Sequence of chain 1.A:
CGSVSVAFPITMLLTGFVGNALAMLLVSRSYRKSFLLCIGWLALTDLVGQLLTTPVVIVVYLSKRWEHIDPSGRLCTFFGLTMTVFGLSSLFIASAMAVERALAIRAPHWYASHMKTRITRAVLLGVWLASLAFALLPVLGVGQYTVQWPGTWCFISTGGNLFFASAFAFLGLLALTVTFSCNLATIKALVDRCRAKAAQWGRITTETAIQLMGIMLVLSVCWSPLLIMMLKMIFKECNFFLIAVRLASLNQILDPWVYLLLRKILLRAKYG

A small-molecule ligand and the protein it binds are described below.
Small molecule (SMILES): CCCCC[C@H](O)/C=C/[C@H]1[C@H](O)CC(=O)[C@@H]1C/C=C\CCCC(=O)O

Binding-site contacts:
Ligand atom C5 contacts residue VAL294 of chain 1.A at 3.9 Å (hydrophobic).
Ligand atom O2 contacts residue ARG295 of chain 1.A at 2.8 Å (salt-bridge).
Ligand atom C19 contacts residue MET99 of chain 1.A at 3.7 Å (hydrophobic).
Ligand atom C16 contacts residue GLN301 of chain 1.A at 3.6 Å.
Ligand atom C20 contacts residue PHE171 of chain 1.A at 3.9 Å (hydrophobic).
Ligand atom C2 contacts residue VAL72 of chain 1.A at 3.6 Å (hydrophobic).
Ligand atom O2 contacts residue TYR76 of chain 1.A at 3.6 Å.
Ligand atom O1 contacts residue THR168 of chain 1.A at 2.6 Å (h-bond).
Ligand atom O1 contacts residue TYR76 of chain 1.A at 2.9 Å (h-bond).
Ligand atom C2 contacts residue TRP169 of chain 1.A at 3.6 Å (hydrophobic).
Ligand atom C14 contacts residue SER298 of chain 1.A at 3.3 Å.
Ligand atom C10 contacts residue MET20 of chain 1.A at 3.8 Å (hydrophobic).
Ligand atom O5 contacts residue GLN301 of chain 1.A at 3.9 Å.
Ligand atom C9 contacts residue THR69 of chain 1.A at 3.5 Å.
Ligand atom O4 contacts residue MET20 of chain 1.A at 3.5 Å.
Ligand atom C1 contacts residue VAL72 of chain 1.A at 3.7 Å (hydrophobic).
Ligand atom C18 contacts residue MET99 of chain 1.A at 3.5 Å (hydrophobic).
Ligand atom C1 contacts residue ARG295 of chain 1.A at 3.5 Å.
Ligand atom C12 contacts residue SER298 of chain 1.A at 3.4 Å.
Ligand atom O1 contacts residue ARG295 of chain 1.A at 3.9 Å.
Ligand atom C8 contacts residue THR69 of chain 1.A at 3.8 Å.
Ligand atom C11 contacts residue THR69 of chain 1.A at 3.8 Å.
Ligand atom O1 contacts residue LEU291 of chain 1.A at 3.7 Å.
Ligand atom C17 contacts residue SER298 of chain 1.A at 3.8 Å.
Ligand atom C2 contacts residue THR168 of chain 1.A at 3.7 Å.
Ligand atom C17 contacts residue MET99 of chain 1.A at 3.8 Å (hydrophobic).
Ligand atom C7 contacts residue THR68 of chain 1.A at 3.5 Å.
Ligand atom C1 contacts residue THR168 of chain 1.A at 3.4 Å.
Ligand atom C8 contacts residue THR68 of chain 1.A at 3.7 Å.
Ligand atom O4 contacts residue SER298 of chain 1.A at 3.4 Å.
Ligand atom C13 contacts residue SER298 of chain 1.A at 3.8 Å.
Ligand atom C1 contacts residue TYR76 of chain 1.A at 3.7 Å (hydrophobic).
Ligand atom C6 contacts residue SER298 of chain 1.A at 3.2 Å.
Ligand atom C1 contacts residue LEU291 of chain 1.A at 3.8 Å (hydrophobic).
Ligand atom O5 contacts residue GLN65 of chain 1.A at 3.7 Å.
Ligand atom O3 contacts residue THR69 of chain 1.A at 3.9 Å.
Ligand atom O2 contacts residue VAL72 of chain 1.A at 3.8 Å.
Ligand atom C3 contacts residue LEU291 of chain 1.A at 3.7 Å (hydrophobic).
Ligand atom O3 contacts residue PRO17 of chain 1.A at 3.8 Å.
Ligand atom C10 contacts residue THR69 of chain 1.A at 3.1 Å.